Binding-site contacts:
Ligand atom O3 contacts residue GLU42 of chain 3.A at 4.3 Å.
Ligand atom O3 contacts residue NAG2 of chain 3.G at 4.1 Å.
Ligand atom C4 contacts residue ASN41 of chain 3.A at 4.2 Å.
Ligand atom C5 contacts residue ASN41 of chain 3.A at 3.6 Å.
Ligand atom C1 contacts residue ASN41 of chain 3.A at 1.4 Å.
Ligand atom C1 contacts residue GLU42 of chain 3.A at 4.0 Å.
Ligand atom C7 contacts residue ASN41 of chain 3.A at 3.5 Å.
Ligand atom C2 contacts residue GLU42 of chain 3.A at 3.7 Å.
Ligand atom C3 contacts residue NAG2 of chain 3.G at 4.3 Å.
Ligand atom C5 contacts residue NAG2 of chain 3.G at 4.3 Å.
Ligand atom O5 contacts residue ASN41 of chain 3.A at 2.3 Å (h-bond).
Ligand atom C3 contacts residue ASN41 of chain 3.A at 3.9 Å.
Ligand atom N2 contacts residue ASN41 of chain 3.A at 3.0 Å (h-bond).
Ligand atom C7 contacts residue GLU42 of chain 3.A at 4.0 Å.
Ligand atom C4 contacts residue NAG2 of chain 3.G at 3.3 Å.
Ligand atom C8 contacts residue GLU42 of chain 3.A at 3.6 Å.
Ligand atom O4 contacts residue NAG2 of chain 3.G at 2.6 Å (h-bond).
Ligand atom C6 contacts residue NAG2 of chain 3.G at 4.2 Å.
Ligand atom O7 contacts residue ASN41 of chain 3.A at 3.7 Å.
Ligand atom C8 contacts residue ASN41 of chain 3.A at 4.2 Å.
Ligand atom C6 contacts residue MET22 of chain 3.A at 3.8 Å (hydrophobic).
Ligand atom C3 contacts residue GLU42 of chain 3.A at 3.7 Å.
Ligand atom N2 contacts residue GLU42 of chain 3.A at 3.0 Å (salt-bridge).
Ligand atom C2 contacts residue ASN41 of chain 3.A at 2.5 Å.

A protein and the small-molecule ligand that binds it are described below.
Small molecule (SMILES): CC(=O)N[C@H]1[C@H](O[C@H]2[C@H](O)[C@@H](NC(C)=O)CO[C@@H]2CO[C@@H]2O[C@@H](C)[C@@H](O)[C@@H](O)[C@@H]2O)O[C@H](CO)[C@@H](O)[C@@H]1O

Sequence of chain 3.A:
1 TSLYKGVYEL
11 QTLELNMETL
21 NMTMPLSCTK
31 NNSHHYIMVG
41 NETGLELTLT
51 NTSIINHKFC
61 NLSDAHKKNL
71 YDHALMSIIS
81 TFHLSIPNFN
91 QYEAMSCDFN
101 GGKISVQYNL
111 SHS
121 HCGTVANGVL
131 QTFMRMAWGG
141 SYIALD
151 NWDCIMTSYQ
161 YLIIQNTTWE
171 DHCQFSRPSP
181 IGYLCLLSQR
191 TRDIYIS